Binding-site contacts:
Ligand atom C6 contacts residue MET267 of chain 1.A at 3.7 Å (hydrophobic).
Ligand atom C2 contacts residue MET267 of chain 1.A at 3.5 Å (hydrophobic).
Ligand atom C8 contacts residue GLY279 of chain 1.A at 3.4 Å.
Ligand atom O32 contacts residue PHE250 of chain 1.A at 3.6 Å.
Ligand atom N9 contacts residue TYR247 of chain 1.A at 2.6 Å (h-bond).
Ligand atom C4 contacts residue GLN280 of chain 1.A at 3.6 Å.
Ligand atom N9 contacts residue GLY279 of chain 1.A at 3.8 Å.
Ligand atom C29 contacts residue PHE283 of chain 1.A at 3.8 Å (hydrophobic).
Ligand atom C10 contacts residue GLY279 of chain 1.A at 3.5 Å.
Ligand atom C17 contacts residue MET267 of chain 1.A at 3.7 Å (hydrophobic).
Ligand atom N18 contacts residue PHE283 of chain 1.A at 3.9 Å.
Ligand atom C12 contacts residue GLU275 of chain 1.A at 3.1 Å.
Ligand atom O19 contacts residue PHE283 of chain 1.A at 3.6 Å.
Ligand atom C4 contacts residue TYR247 of chain 1.A at 3.2 Å (hydrophobic).
Ligand atom C13 contacts residue PRO266 of chain 1.A at 3.6 Å (hydrophobic).
Ligand atom C31 contacts residue PHE283 of chain 1.A at 3.6 Å (hydrophobic).
Ligand atom BR33 contacts residue SER231 of chain 1.A at 3.2 Å.
Ligand atom C17 contacts residue PHE283 of chain 1.A at 3.4 Å (hydrophobic).
Ligand atom C28 contacts residue LEU229 of chain 1.A at 3.6 Å (hydrophobic).
Ligand atom C26 contacts residue PHE283 of chain 1.A at 3.5 Å (hydrophobic).
Ligand atom O19 contacts residue MET267 of chain 1.A at 3.9 Å.
Ligand atom N16 contacts residue PHE283 of chain 1.A at 3.0 Å.
Ligand atom N7 contacts residue MET267 of chain 1.A at 3.6 Å.
Ligand atom C2 contacts residue PHE283 of chain 1.A at 3.8 Å (hydrophobic).
Ligand atom C11 contacts residue MET267 of chain 1.A at 3.8 Å (hydrophobic).
Ligand atom C14 contacts residue LYS272 of chain 1.A at 3.7 Å.
Ligand atom O25 contacts residue GLN280 of chain 1.A at 3.0 Å (h-bond).
Ligand atom BR33 contacts residue ILE246 of chain 1.A at 3.7 Å.
Ligand atom C8 contacts residue MET267 of chain 1.A at 3.8 Å (hydrophobic).
Ligand atom C14 contacts residue GLU275 of chain 1.A at 3.5 Å.
Ligand atom C13 contacts residue GLU275 of chain 1.A at 3.8 Å.
Ligand atom C27 contacts residue PHE283 of chain 1.A at 3.6 Å (hydrophobic).
Ligand atom C1 contacts residue PHE283 of chain 1.A at 3.6 Å (hydrophobic).
Ligand atom C10 contacts residue MET267 of chain 1.A at 3.8 Å (hydrophobic).
Ligand atom C24 contacts residue PHE283 of chain 1.A at 3.5 Å (hydrophobic).
Ligand atom C21 contacts residue VAL287 of chain 1.A at 3.8 Å (hydrophobic).
Ligand atom C5 contacts residue TYR247 of chain 1.A at 3.2 Å (hydrophobic).
Ligand atom C3 contacts residue MET267 of chain 1.A at 3.1 Å (hydrophobic).
Ligand atom C5 contacts residue MET267 of chain 1.A at 3.7 Å (hydrophobic).
Ligand atom C12 contacts residue LYS272 of chain 1.A at 3.8 Å.

Sequence of chain 1.A:
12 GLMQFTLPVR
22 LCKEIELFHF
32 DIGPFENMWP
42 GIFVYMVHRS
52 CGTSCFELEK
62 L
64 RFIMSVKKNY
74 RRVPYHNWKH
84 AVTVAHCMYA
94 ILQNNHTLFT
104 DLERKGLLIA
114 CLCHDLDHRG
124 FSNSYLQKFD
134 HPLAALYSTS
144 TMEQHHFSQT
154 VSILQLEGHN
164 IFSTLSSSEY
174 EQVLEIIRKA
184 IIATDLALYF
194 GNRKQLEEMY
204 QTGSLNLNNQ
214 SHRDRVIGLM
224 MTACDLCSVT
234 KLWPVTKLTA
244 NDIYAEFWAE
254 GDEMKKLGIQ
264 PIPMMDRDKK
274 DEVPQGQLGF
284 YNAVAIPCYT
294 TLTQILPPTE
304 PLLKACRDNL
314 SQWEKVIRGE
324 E

A small-molecule ligand and the protein it binds are described below.
Small molecule (SMILES): Cn1cc(Br)cc(C(=O)Nc2cc3nc(-c4ccccc4)[nH]c3cc2C(=O)NC2COC2)c1=O